Binding-site contacts:
Ligand atom N3 contacts residue CYS184 of chain 2.B at 3.1 Å.
Ligand atom C3' contacts residue ASP217 of chain 2.B at 3.4 Å.
Ligand atom O3' contacts residue MET238 of chain 2.B at 3.6 Å (h-bond).
Ligand atom C6 contacts residue GLU294 of chain 2.B at 3.5 Å.
Ligand atom O2 contacts residue CYS184 of chain 2.B at 2.7 Å (h-bond).
Ligand atom N7 contacts residue ILE183 of chain 2.B at 3.5 Å.
Ligand atom O2 contacts residue NAD1 of chain 2.H at 3.3 Å.
Ligand atom O2 contacts residue THR186 of chain 2.B at 2.6 Å (h-bond).
Ligand atom N7 contacts residue GLY266 of chain 2.B at 3.6 Å.
Ligand atom C2 contacts residue NAD1 of chain 2.H at 3.3 Å.
Ligand atom O1P contacts residue GLY240 of chain 2.B at 2.8 Å (h-bond).
Ligand atom O3' contacts residue ASP217 of chain 2.B at 2.6 Å (salt-bridge).
Ligand atom N1 contacts residue CYS184 of chain 2.B at 3.1 Å.
Ligand atom N7 contacts residue MET267 of chain 2.B at 2.9 Å (h-bond).
Ligand atom O3P contacts residue SER182 of chain 2.B at 2.7 Å (h-bond).
Ligand atom O6 contacts residue GLY266 of chain 2.B at 3.4 Å.
Ligand atom O6 contacts residue GLU294 of chain 2.B at 3.5 Å (salt-bridge).
Ligand atom C5 contacts residue NAD1 of chain 2.H at 3.6 Å.
Ligand atom C5 contacts residue ILE183 of chain 2.B at 3.6 Å (hydrophobic).
Ligand atom O2P contacts residue SER182 of chain 2.B at 2.9 Å (h-bond).
Ligand atom C2 contacts residue GLU294 of chain 2.B at 3.6 Å.
Ligand atom N3 contacts residue NAD1 of chain 2.H at 3.2 Å.
Ligand atom O2P contacts residue GLY181 of chain 2.B at 3.3 Å.
Ligand atom C2 contacts residue THR186 of chain 2.B at 3.6 Å.
Ligand atom O5' contacts residue GLY218 of chain 2.B at 3.6 Å.
Ligand atom O2' contacts residue ASP217 of chain 2.B at 2.6 Å (salt-bridge).
Ligand atom O6 contacts residue GLY295 of chain 2.B at 3.4 Å.
Ligand atom O2P contacts residue GLY219 of chain 2.B at 2.9 Å (h-bond).
Ligand atom C2 contacts residue CYS184 of chain 2.B at 2.8 Å (hydrophobic).
Ligand atom C4 contacts residue NAD1 of chain 2.H at 3.3 Å.
Ligand atom O6 contacts residue GLY268 of chain 2.B at 2.7 Å (h-bond).
Ligand atom O3' contacts residue ALA52 of chain 2.B at 3.3 Å.
Ligand atom O2 contacts residue GLU294 of chain 2.B at 3.6 Å (salt-bridge).
Ligand atom O6 contacts residue MET267 of chain 2.B at 3.3 Å (h-bond).
Ligand atom O3P contacts residue SER241 of chain 2.B at 2.9 Å (h-bond).
Ligand atom O5' contacts residue GLY181 of chain 2.B at 3.4 Å.
Ligand atom O1P contacts residue SER241 of chain 2.B at 3.5 Å (h-bond).
Ligand atom N1 contacts residue GLU294 of chain 2.B at 2.8 Å (salt-bridge).
Ligand atom C4' contacts residue ASP217 of chain 2.B at 3.5 Å.
Ligand atom O3P contacts residue TYR264 of chain 2.B at 2.7 Å (h-bond).

A protein and the small-molecule ligand that binds it are described below.
Small molecule (SMILES): O=c1[nH]c(=O)c2[nH+]cn([C@@H]3O[C@H](COP(=O)(O)O)[C@@H](O)[C@H]3O)c2[nH]1

Sequence of chain 2.B:
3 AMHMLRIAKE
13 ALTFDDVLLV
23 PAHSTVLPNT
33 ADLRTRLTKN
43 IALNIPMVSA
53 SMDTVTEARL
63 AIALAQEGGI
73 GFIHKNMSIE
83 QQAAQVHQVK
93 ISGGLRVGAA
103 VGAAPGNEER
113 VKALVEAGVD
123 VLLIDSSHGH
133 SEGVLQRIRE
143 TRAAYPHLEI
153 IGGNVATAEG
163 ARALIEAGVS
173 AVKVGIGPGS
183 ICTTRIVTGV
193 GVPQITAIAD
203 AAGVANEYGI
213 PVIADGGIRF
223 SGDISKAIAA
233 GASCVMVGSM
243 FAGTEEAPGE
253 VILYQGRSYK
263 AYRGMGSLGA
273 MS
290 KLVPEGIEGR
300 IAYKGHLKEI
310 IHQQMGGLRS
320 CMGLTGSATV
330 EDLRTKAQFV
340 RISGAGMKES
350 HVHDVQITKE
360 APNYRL